Sequence of chain 2.A:
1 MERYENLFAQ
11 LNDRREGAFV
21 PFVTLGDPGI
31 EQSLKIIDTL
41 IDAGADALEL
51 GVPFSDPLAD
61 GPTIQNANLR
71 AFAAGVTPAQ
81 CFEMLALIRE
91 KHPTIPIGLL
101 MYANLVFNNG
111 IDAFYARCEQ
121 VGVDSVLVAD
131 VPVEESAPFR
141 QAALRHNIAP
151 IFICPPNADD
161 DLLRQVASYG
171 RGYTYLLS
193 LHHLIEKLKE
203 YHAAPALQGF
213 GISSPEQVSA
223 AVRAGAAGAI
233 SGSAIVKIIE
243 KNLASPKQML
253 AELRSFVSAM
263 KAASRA

Binding-site contacts:
Ligand atom OP2 contacts residue GLY234 of chain 2.A at 2.9 Å (h-bond).
Ligand atom NE1 contacts residue LEU100 of chain 2.A at 3.6 Å.
Ligand atom CH2 contacts residue ALA59 of chain 2.A at 4.0 Å (hydrophobic).
Ligand atom OP4 contacts residue TYR175 of chain 2.A at 3.9 Å.
Ligand atom OP3 contacts residue PHE212 of chain 2.A at 3.5 Å.
Ligand atom P contacts residue GLY213 of chain 2.A at 3.8 Å.
Ligand atom C2 contacts residue TYR175 of chain 2.A at 3.5 Å (hydrophobic).
Ligand atom C1 contacts residue GLY234 of chain 2.A at 3.9 Å.
Ligand atom CZ2 contacts residue ALA129 of chain 2.A at 3.9 Å (hydrophobic).
Ligand atom O3 contacts residue TYR175 of chain 2.A at 2.7 Å (h-bond).
Ligand atom OP2 contacts residue SER233 of chain 2.A at 3.9 Å.
Ligand atom OP1 contacts residue SER235 of chain 2.A at 2.7 Å (h-bond).
Ligand atom CH2 contacts residue ALA129 of chain 2.A at 3.8 Å (hydrophobic).
Ligand atom OP3 contacts residue SER235 of chain 2.A at 4.1 Å.
Ligand atom OP3 contacts residue GLY213 of chain 2.A at 2.8 Å (h-bond).
Ligand atom CD2 contacts residue LEU100 of chain 2.A at 4.0 Å (hydrophobic).
Ligand atom CZ2 contacts residue LEU100 of chain 2.A at 3.7 Å (hydrophobic).
Ligand atom CD1 contacts residue PHE22 of chain 2.A at 3.7 Å (hydrophobic).
Ligand atom P contacts residue GLY234 of chain 2.A at 3.9 Å.
Ligand atom CZ2 contacts residue ASP60 of chain 2.A at 3.7 Å.
Ligand atom NE1 contacts residue ASP60 of chain 2.A at 3.1 Å (salt-bridge).
Ligand atom CZ2 contacts residue ALA59 of chain 2.A at 3.9 Å (hydrophobic).
Ligand atom P contacts residue PHE212 of chain 2.A at 4.1 Å.
Ligand atom CE3 contacts residue TYR175 of chain 2.A at 3.6 Å (hydrophobic).
Ligand atom OP2 contacts residue SER235 of chain 2.A at 3.4 Å (h-bond).
Ligand atom C3 contacts residue TYR175 of chain 2.A at 3.7 Å (hydrophobic).
Ligand atom P contacts residue SER235 of chain 2.A at 3.6 Å.
Ligand atom OP2 contacts residue GLY213 of chain 2.A at 3.9 Å.
Ligand atom OP4 contacts residue PHE212 of chain 2.A at 3.5 Å (h-bond).
Ligand atom O2 contacts residue ILE64 of chain 2.A at 3.9 Å.
Ligand atom OP1 contacts residue GLY234 of chain 2.A at 3.7 Å.
Ligand atom CE2 contacts residue ASP60 of chain 2.A at 3.7 Å.
Ligand atom O3 contacts residue ILE232 of chain 2.A at 3.9 Å.
Ligand atom CH2 contacts residue LEU100 of chain 2.A at 3.9 Å (hydrophobic).
Ligand atom C1 contacts residue TYR175 of chain 2.A at 3.4 Å (hydrophobic).
Ligand atom CE2 contacts residue LEU100 of chain 2.A at 3.6 Å (hydrophobic).
Ligand atom C3 contacts residue PHE22 of chain 2.A at 4.1 Å (hydrophobic).
Ligand atom CZ2 contacts residue TYR102 of chain 2.A at 4.1 Å (hydrophobic).
Ligand atom CZ3 contacts residue ILE153 of chain 2.A at 3.6 Å (hydrophobic).
Ligand atom CD1 contacts residue LEU100 of chain 2.A at 4.1 Å (hydrophobic).

This protein binds this small molecule.
Small molecule (SMILES): O=P(O)(O)OC[C@@H](O)[C@@H](O)c1c[nH]c2ccccc12